Sequence of chain 1.A:
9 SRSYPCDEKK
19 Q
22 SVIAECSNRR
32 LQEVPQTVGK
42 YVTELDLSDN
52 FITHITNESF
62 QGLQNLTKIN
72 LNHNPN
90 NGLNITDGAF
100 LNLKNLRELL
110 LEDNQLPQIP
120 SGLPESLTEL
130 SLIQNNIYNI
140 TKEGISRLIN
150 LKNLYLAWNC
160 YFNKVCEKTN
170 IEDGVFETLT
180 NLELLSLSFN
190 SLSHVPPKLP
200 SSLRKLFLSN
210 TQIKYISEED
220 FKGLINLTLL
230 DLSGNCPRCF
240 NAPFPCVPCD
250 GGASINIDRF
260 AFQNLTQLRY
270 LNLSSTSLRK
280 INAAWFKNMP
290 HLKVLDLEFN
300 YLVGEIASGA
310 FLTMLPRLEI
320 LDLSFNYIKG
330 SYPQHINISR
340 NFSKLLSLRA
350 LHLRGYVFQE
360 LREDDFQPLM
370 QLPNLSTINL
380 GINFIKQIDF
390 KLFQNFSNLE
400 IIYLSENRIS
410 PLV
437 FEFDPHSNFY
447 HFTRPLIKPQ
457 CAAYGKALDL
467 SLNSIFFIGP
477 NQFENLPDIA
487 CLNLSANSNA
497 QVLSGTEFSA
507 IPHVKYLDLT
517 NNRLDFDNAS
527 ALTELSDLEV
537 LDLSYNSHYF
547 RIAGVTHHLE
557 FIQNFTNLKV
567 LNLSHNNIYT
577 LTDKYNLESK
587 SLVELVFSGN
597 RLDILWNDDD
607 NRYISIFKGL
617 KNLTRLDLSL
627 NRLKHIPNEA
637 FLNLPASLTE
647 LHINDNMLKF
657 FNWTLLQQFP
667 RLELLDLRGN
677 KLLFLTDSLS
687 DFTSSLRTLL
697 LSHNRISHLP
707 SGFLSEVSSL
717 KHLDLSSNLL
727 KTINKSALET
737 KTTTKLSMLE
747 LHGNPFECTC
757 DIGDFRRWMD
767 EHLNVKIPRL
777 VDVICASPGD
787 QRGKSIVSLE

A protein and the small-molecule ligand that binds it are described below.
Small molecule (SMILES): CCCCc1nc2c(N)nc3ccccc3c2n1Cc1ccc(CN)cc1

Binding-site contacts:
Ligand atom C10 contacts residue THR552 of chain 2.A at 3.8 Å.
Ligand atom N4 contacts residue GLY329 of chain 1.A at 2.9 Å (h-bond).
Ligand atom C19 contacts residue ASP523 of chain 2.A at 3.7 Å.
Ligand atom C7 contacts residue ASP523 of chain 2.A at 3.3 Å.
Ligand atom C6 contacts residue ASP521 of chain 2.A at 3.4 Å.
Ligand atom C1 contacts residue PHE383 of chain 1.A at 3.6 Å (hydrophobic).
Ligand atom N contacts residue ASP521 of chain 2.A at 2.5 Å (salt-bridge).
Ligand atom C4 contacts residue ARG407 of chain 1.A at 3.3 Å.
Ligand atom N1 contacts residue THR552 of chain 2.A at 2.9 Å (h-bond).
Ligand atom N1 contacts residue VAL551 of chain 2.A at 3.7 Å.
Ligand atom C13 contacts residue VAL356 of chain 1.A at 3.7 Å (hydrophobic).
Ligand atom C contacts residue ASP521 of chain 2.A at 3.4 Å.
Ligand atom C2 contacts residue ARG407 of chain 1.A at 3.4 Å.
Ligand atom C4 contacts residue PHE383 of chain 1.A at 3.7 Å (hydrophobic).
Ligand atom C9 contacts residue THR552 of chain 2.A at 3.5 Å.
Ligand atom C2 contacts residue ASP521 of chain 2.A at 3.4 Å.
Ligand atom N3 contacts residue ASP523 of chain 2.A at 3.4 Å.
Ligand atom C5 contacts residue TYR331 of chain 1.A at 3.7 Å (hydrophobic).
Ligand atom C6 contacts residue ASP523 of chain 2.A at 3.2 Å.
Ligand atom N3 contacts residue VAL551 of chain 2.A at 3.7 Å.
Ligand atom N3 contacts residue THR552 of chain 2.A at 3.1 Å (h-bond).
Ligand atom C20 contacts residue ASP523 of chain 2.A at 3.7 Å.
Ligand atom C13 contacts residue GLY354 of chain 1.A at 3.8 Å.
Ligand atom C11 contacts residue GLY550 of chain 2.A at 3.8 Å.
Ligand atom N contacts residue ASP523 of chain 2.A at 3.5 Å (salt-bridge).
Ligand atom C8 contacts residue ASP523 of chain 2.A at 3.7 Å.
Ligand atom C13 contacts residue GLY550 of chain 2.A at 3.6 Å.
Ligand atom C12 contacts residue GLY550 of chain 2.A at 3.7 Å.
Ligand atom C14 contacts residue VAL356 of chain 1.A at 3.7 Å (hydrophobic).
Ligand atom N3 contacts residue ASP521 of chain 2.A at 2.8 Å (salt-bridge).
Ligand atom C8 contacts residue PHE383 of chain 1.A at 3.6 Å (hydrophobic).
Ligand atom N contacts residue PHE383 of chain 1.A at 3.3 Å.
Ligand atom C16 contacts residue SER330 of chain 1.A at 3.7 Å.
Ligand atom C7 contacts residue PHE383 of chain 1.A at 3.8 Å (hydrophobic).
Ligand atom C11 contacts residue TYR326 of chain 1.A at 3.6 Å (hydrophobic).
Ligand atom C6 contacts residue PHE383 of chain 1.A at 3.5 Å (hydrophobic).
Ligand atom C7 contacts residue THR552 of chain 2.A at 3.6 Å.
Ligand atom C17 contacts residue GLY329 of chain 1.A at 3.5 Å.
Ligand atom C contacts residue PHE383 of chain 1.A at 3.5 Å (hydrophobic).
Ligand atom C2 contacts residue PHE383 of chain 1.A at 3.5 Å (hydrophobic).

Sequence of chain 2.A:
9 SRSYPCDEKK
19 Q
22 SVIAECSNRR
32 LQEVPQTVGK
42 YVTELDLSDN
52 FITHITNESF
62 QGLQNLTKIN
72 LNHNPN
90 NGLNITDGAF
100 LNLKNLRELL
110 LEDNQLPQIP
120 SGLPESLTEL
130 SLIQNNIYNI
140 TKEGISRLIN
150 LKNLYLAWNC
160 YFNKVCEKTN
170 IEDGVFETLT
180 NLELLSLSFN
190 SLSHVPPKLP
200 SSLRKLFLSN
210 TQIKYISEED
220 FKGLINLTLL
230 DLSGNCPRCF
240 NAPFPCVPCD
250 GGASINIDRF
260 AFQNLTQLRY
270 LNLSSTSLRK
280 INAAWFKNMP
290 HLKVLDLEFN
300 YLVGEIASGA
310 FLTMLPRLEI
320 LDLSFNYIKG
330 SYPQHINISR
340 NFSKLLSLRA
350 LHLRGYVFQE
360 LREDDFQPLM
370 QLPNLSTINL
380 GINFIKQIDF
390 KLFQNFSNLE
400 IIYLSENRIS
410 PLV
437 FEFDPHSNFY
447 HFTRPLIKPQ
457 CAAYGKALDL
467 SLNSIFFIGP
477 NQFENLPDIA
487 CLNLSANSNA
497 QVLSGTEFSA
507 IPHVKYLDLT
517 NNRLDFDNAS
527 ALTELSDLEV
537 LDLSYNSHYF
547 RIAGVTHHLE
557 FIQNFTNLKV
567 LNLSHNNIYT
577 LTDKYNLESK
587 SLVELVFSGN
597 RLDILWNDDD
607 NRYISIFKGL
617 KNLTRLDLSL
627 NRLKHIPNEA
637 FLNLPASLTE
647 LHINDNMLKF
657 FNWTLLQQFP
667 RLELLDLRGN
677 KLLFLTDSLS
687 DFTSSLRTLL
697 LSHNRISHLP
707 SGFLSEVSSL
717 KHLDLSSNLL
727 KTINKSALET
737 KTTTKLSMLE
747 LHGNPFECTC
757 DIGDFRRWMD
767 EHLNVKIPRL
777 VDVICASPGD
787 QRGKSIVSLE